Sequence of chain 1.B:
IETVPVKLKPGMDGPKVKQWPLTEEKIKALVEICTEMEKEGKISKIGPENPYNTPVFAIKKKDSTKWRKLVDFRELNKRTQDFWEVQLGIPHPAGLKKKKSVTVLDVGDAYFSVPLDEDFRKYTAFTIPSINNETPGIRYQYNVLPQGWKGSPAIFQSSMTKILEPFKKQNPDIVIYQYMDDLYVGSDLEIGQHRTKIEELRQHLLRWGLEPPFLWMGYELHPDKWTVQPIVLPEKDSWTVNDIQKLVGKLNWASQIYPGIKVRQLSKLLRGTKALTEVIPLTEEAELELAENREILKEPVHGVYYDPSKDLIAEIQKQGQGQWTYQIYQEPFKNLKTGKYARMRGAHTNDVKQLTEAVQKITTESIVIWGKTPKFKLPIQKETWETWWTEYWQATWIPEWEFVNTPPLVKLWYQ

A small-molecule ligand and the protein it binds are described below.
Small molecule (SMILES): Brc1cn[nH]c1

Binding-site contacts:
Ligand atom N1 contacts residue GLU378 of chain 1.B at 3.0 Å (salt-bridge).
Ligand atom BR4 contacts residue LYS374 of chain 1.B at 3.7 Å.
Ligand atom N2 contacts residue ARG356 of chain 1.B at 4.4 Å.
Ligand atom BR4 contacts residue THR377 of chain 1.B at 4.0 Å.
Ligand atom C5 contacts residue LYS374 of chain 1.B at 3.9 Å.
Ligand atom C5 contacts residue TRP239 of chain 1.B at 3.7 Å (hydrophobic).
Ligand atom N2 contacts residue GLU378 of chain 1.B at 4.0 Å.
Ligand atom C3 contacts residue LYS374 of chain 1.B at 3.5 Å.
Ligand atom BR4 contacts residue LEU234 of chain 1.B at 3.7 Å.
Ligand atom C4 contacts residue GLU378 of chain 1.B at 4.5 Å.
Ligand atom C4 contacts residue LYS374 of chain 1.B at 3.8 Å.
Ligand atom BR4 contacts residue BYZ1 of chain 1.V at 4.0 Å.
Ligand atom C4 contacts residue LEU234 of chain 1.B at 4.3 Å (hydrophobic).
Ligand atom C4 contacts residue TYR232 of chain 1.B at 4.4 Å (hydrophobic).
Ligand atom C5 contacts residue GLU378 of chain 1.B at 3.4 Å.
Ligand atom N1 contacts residue TYR354 of chain 1.B at 4.4 Å.
Ligand atom N2 contacts residue TYR354 of chain 1.B at 4.5 Å.
Ligand atom N2 contacts residue LYS374 of chain 1.B at 4.2 Å.
Ligand atom N2 contacts residue TRP239 of chain 1.B at 3.9 Å.
Ligand atom BR4 contacts residue TYR232 of chain 1.B at 3.1 Å.
Ligand atom N1 contacts residue TRP239 of chain 1.B at 3.2 Å (h-bond).